Sequence of chain 1.B:
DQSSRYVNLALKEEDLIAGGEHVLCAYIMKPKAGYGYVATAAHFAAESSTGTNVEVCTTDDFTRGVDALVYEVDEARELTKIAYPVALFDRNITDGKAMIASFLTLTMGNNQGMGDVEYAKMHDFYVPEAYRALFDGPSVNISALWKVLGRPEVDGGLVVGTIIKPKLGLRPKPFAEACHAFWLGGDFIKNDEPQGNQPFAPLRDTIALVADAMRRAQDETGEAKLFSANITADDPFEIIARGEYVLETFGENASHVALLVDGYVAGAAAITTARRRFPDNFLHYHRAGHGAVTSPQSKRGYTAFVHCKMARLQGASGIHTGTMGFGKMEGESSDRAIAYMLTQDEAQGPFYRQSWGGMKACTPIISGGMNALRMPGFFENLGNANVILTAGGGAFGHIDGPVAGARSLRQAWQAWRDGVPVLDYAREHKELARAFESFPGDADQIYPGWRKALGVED

Binding-site contacts:
Ligand atom O3 contacts residue HIS287 of chain 1.B at 3.8 Å.
Ligand atom O2P contacts residue ALA392 of chain 1.B at 3.0 Å.
Ligand atom O3 contacts residue MG1 of chain 1.G at 2.2 Å.
Ligand atom O1P contacts residue THR391 of chain 1.B at 3.3 Å (h-bond).
Ligand atom O3P contacts residue SER368 of chain 1.B at 3.3 Å (h-bond).
Ligand atom C1 contacts residue ILE164 of chain 1.B at 4.1 Å (hydrophobic).
Ligand atom O2P contacts residue GLY393 of chain 1.B at 3.0 Å (h-bond).
Ligand atom O1P contacts residue SER368 of chain 1.B at 2.2 Å (h-bond).
Ligand atom O3 contacts residue FMT1 of chain 1.H at 2.0 Å (h-bond).
Ligand atom C2 contacts residue MG1 of chain 1.G at 2.9 Å.
Ligand atom O3P contacts residue THR391 of chain 1.B at 3.4 Å.
Ligand atom C5 contacts residue SER368 of chain 1.B at 3.1 Å.
Ligand atom P2 contacts residue HIS321 of chain 1.B at 3.3 Å.
Ligand atom O6P contacts residue GLY323 of chain 1.B at 4.0 Å.
Ligand atom C5 contacts residue HIS321 of chain 1.B at 4.0 Å.
Ligand atom O5P contacts residue GLY323 of chain 1.B at 3.7 Å.
Ligand atom C3 contacts residue MG1 of chain 1.G at 3.0 Å.
Ligand atom O3P contacts residue ILE164 of chain 1.B at 2.4 Å.
Ligand atom C4 contacts residue ASN111 of chain 1.A at 3.9 Å.
Ligand atom O5P contacts residue THR322 of chain 1.B at 3.7 Å.
Ligand atom C4 contacts residue MG1 of chain 1.G at 4.1 Å.
Ligand atom O6P contacts residue HIS321 of chain 1.B at 2.5 Å.
Ligand atom O2 contacts residue MG1 of chain 1.G at 2.4 Å.
Ligand atom O1 contacts residue SER368 of chain 1.B at 3.7 Å.
Ligand atom O5P contacts residue THR324 of chain 1.B at 4.1 Å.
Ligand atom O4P contacts residue ARG288 of chain 1.B at 3.8 Å.
Ligand atom C4 contacts residue FMT1 of chain 1.H at 4.0 Å.
Ligand atom P1 contacts residue SER368 of chain 1.B at 3.2 Å.
Ligand atom O4P contacts residue HIS287 of chain 1.B at 3.7 Å.
Ligand atom O4P contacts residue HIS321 of chain 1.B at 3.4 Å.
Ligand atom O1P contacts residue GLY369 of chain 1.B at 2.5 Å (h-bond).
Ligand atom O5 contacts residue HIS321 of chain 1.B at 2.8 Å (h-bond).
Ligand atom P2 contacts residue THR322 of chain 1.B at 3.9 Å.
Ligand atom O4 contacts residue ASN111 of chain 1.A at 3.9 Å.
Ligand atom O6P contacts residue SER368 of chain 1.B at 4.0 Å.
Ligand atom O6P contacts residue THR322 of chain 1.B at 2.8 Å (h-bond).
Ligand atom O5 contacts residue SER368 of chain 1.B at 3.7 Å.
Ligand atom P1 contacts residue GLY369 of chain 1.B at 4.1 Å.
Ligand atom P1 contacts residue ILE164 of chain 1.B at 3.8 Å.
Ligand atom C3 contacts residue FMT1 of chain 1.H at 3.2 Å.

A small-molecule ligand and the protein it binds are described below.
Small molecule (SMILES): O=C(COP(=O)(O)O)[C@H](O)[C@H](O)COP(=O)(O)O

Sequence of chain 1.A:
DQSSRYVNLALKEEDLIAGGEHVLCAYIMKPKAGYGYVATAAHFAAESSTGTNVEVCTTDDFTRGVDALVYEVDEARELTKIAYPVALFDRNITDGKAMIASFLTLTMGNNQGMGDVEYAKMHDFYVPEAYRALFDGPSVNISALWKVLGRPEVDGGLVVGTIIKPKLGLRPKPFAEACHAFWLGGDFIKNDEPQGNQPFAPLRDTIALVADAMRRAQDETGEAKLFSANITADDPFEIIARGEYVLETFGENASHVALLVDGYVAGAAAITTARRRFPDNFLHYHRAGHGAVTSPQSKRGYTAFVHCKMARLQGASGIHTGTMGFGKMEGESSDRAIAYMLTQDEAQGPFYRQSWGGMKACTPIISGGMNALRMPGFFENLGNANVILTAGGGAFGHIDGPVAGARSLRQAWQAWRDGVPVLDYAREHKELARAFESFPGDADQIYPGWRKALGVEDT